Sequence of chain 1.B:
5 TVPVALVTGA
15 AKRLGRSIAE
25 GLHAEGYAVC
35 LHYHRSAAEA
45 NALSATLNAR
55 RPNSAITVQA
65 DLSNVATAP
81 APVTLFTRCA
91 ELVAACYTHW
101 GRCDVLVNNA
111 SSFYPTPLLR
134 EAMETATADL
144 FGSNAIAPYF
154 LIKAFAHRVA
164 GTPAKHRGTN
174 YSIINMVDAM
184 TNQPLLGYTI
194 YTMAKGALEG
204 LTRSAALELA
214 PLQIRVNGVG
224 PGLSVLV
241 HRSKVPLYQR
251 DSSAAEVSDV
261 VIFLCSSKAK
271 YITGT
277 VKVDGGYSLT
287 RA

Sequence of chain 1.C:
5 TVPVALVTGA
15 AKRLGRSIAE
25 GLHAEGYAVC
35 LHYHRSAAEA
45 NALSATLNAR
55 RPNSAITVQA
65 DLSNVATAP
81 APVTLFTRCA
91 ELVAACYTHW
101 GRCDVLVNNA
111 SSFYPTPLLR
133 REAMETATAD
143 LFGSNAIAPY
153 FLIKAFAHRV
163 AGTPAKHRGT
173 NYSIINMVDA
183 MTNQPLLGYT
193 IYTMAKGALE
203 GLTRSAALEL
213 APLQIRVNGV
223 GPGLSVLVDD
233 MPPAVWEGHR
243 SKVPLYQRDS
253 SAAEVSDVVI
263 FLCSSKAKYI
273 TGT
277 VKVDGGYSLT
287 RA

This small molecule binds to this protein.
Small molecule (SMILES): O=C1C[C@H](c2cccc(O)c2)Oc2ccc(O)cc21

Binding-site contacts:
Ligand atom CAM contacts residue PHE113 of chain 1.B at 3.8 Å (hydrophobic).
Ligand atom CAK contacts residue LEU226 of chain 1.B at 3.8 Å (hydrophobic).
Ligand atom CAF contacts residue NDP1 of chain 1.I at 3.6 Å.
Ligand atom CAC contacts residue PHE113 of chain 1.B at 3.7 Å (hydrophobic).
Ligand atom CAN contacts residue LEU188 of chain 1.B at 4.2 Å (hydrophobic).
Ligand atom CAB contacts residue SER111 of chain 1.B at 4.0 Å.
Ligand atom OAQ contacts residue NDP1 of chain 1.I at 2.7 Å (h-bond).
Ligand atom CAB contacts residue NDP1 of chain 1.I at 3.1 Å.
Ligand atom OAG contacts residue PHE113 of chain 1.B at 3.8 Å.
Ligand atom CAI contacts residue LEU229 of chain 1.B at 4.2 Å (hydrophobic).
Ligand atom CAH contacts residue ARG17 of chain 1.B at 4.2 Å.
Ligand atom OAQ contacts residue PHE113 of chain 1.B at 3.9 Å.
Ligand atom OAS contacts residue ARG17 of chain 1.B at 3.3 Å (salt-bridge).
Ligand atom CAP contacts residue LEU226 of chain 1.B at 3.4 Å (hydrophobic).
Ligand atom OAS contacts residue NDP1 of chain 1.I at 3.9 Å.
Ligand atom CAB contacts residue TYR194 of chain 1.B at 3.5 Å (hydrophobic).
Ligand atom CAO contacts residue ARG287 of chain 1.C at 3.7 Å.
Ligand atom CAH contacts residue NDP1 of chain 1.I at 3.6 Å.
Ligand atom CAP contacts residue ARG287 of chain 1.C at 3.9 Å.
Ligand atom CAA contacts residue NDP1 of chain 1.I at 3.8 Å.
Ligand atom OAQ contacts residue SER111 of chain 1.B at 3.4 Å (h-bond).
Ligand atom OAG contacts residue NDP1 of chain 1.I at 3.5 Å.
Ligand atom CAC contacts residue NDP1 of chain 1.I at 3.4 Å.
Ligand atom CAO contacts residue LEU226 of chain 1.B at 3.5 Å (hydrophobic).
Ligand atom CAA contacts residue PHE113 of chain 1.B at 3.4 Å (hydrophobic).
Ligand atom CAA contacts residue TYR194 of chain 1.B at 3.2 Å (hydrophobic).
Ligand atom CAB contacts residue PHE113 of chain 1.B at 3.6 Å (hydrophobic).
Ligand atom CAD contacts residue NDP1 of chain 1.I at 3.2 Å.
Ligand atom CAL contacts residue PHE113 of chain 1.B at 4.2 Å (hydrophobic).
Ligand atom OAR contacts residue LEU226 of chain 1.B at 3.9 Å.
Ligand atom CAF contacts residue PHE113 of chain 1.B at 3.8 Å (hydrophobic).
Ligand atom CAJ contacts residue PHE113 of chain 1.B at 3.6 Å (hydrophobic).
Ligand atom CAN contacts residue LEU226 of chain 1.B at 4.0 Å (hydrophobic).
Ligand atom OAR contacts residue ARG287 of chain 1.C at 2.7 Å (salt-bridge).
Ligand atom CAE contacts residue PHE113 of chain 1.B at 4.1 Å (hydrophobic).
Ligand atom CAP contacts residue LEU188 of chain 1.B at 4.0 Å (hydrophobic).
Ligand atom CAE contacts residue NDP1 of chain 1.I at 3.8 Å.
Ligand atom CAJ contacts residue NDP1 of chain 1.I at 4.2 Å.
Ligand atom CAI contacts residue NDP1 of chain 1.I at 3.3 Å.
Ligand atom CAO contacts residue LEU188 of chain 1.B at 3.9 Å (hydrophobic).